This protein binds this small molecule.
Small molecule (SMILES): CC(=O)N[C@@H]1[C@@H](O)[C@H](O)[C@@H](CO)O[C@H]1O

Binding-site contacts:
Ligand atom C1 contacts residue SER89 of chain 39.D at 3.3 Å.
Ligand atom N2 contacts residue ASN87 of chain 39.D at 2.9 Å (h-bond).
Ligand atom C4 contacts residue LEU151 of chain 39.D at 4.0 Å (hydrophobic).
Ligand atom C3 contacts residue ASN87 of chain 39.D at 3.8 Å.
Ligand atom C2 contacts residue ASN87 of chain 39.D at 2.4 Å.
Ligand atom C5 contacts residue SER89 of chain 39.D at 3.3 Å.
Ligand atom C8 contacts residue ILE155 of chain 39.D at 3.7 Å (hydrophobic).
Ligand atom C6 contacts residue LEU151 of chain 39.D at 3.7 Å (hydrophobic).
Ligand atom C6 contacts residue SER89 of chain 39.D at 3.6 Å.
Ligand atom C7 contacts residue ASN87 of chain 39.D at 3.8 Å.
Ligand atom C3 contacts residue LEU151 of chain 39.D at 4.2 Å (hydrophobic).
Ligand atom O5 contacts residue SER89 of chain 39.D at 2.8 Å (h-bond).
Ligand atom O6 contacts residue SER89 of chain 39.D at 2.8 Å (h-bond).
Ligand atom O6 contacts residue LEU91 of chain 39.D at 4.0 Å.
Ligand atom O5 contacts residue ASN87 of chain 39.D at 2.3 Å (h-bond).
Ligand atom O4 contacts residue LEU151 of chain 39.D at 3.3 Å.
Ligand atom O6 contacts residue LEU151 of chain 39.D at 3.4 Å.
Ligand atom C5 contacts residue LEU151 of chain 39.D at 3.8 Å (hydrophobic).
Ligand atom C6 contacts residue LEU91 of chain 39.D at 4.2 Å (hydrophobic).
Ligand atom O7 contacts residue ASN87 of chain 39.D at 4.1 Å.
Ligand atom C7 contacts residue ILE155 of chain 39.D at 4.3 Å (hydrophobic).
Ligand atom C5 contacts residue ASN87 of chain 39.D at 3.7 Å.
Ligand atom C1 contacts residue ASN87 of chain 39.D at 1.4 Å.
Ligand atom N2 contacts residue ILE155 of chain 39.D at 4.1 Å.
Ligand atom C4 contacts residue ASN87 of chain 39.D at 4.2 Å.

Sequence of chain 39.D:
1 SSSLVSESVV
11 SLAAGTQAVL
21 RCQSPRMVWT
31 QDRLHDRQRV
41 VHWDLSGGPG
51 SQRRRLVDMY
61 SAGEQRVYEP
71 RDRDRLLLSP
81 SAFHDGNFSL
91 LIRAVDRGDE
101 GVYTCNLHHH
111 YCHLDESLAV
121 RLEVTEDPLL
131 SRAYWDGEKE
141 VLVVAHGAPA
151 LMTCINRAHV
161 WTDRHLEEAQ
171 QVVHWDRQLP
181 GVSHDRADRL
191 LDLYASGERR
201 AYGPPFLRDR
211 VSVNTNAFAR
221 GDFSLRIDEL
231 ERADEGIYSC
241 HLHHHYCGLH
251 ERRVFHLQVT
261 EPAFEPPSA